Binding-site contacts:
Ligand atom N1 contacts residue TYR104 of chain 1.A at 4.4 Å.
Ligand atom C6 contacts residue TYR104 of chain 1.A at 4.3 Å (hydrophobic).
Ligand atom C4 contacts residue SER101 of chain 1.A at 4.0 Å.
Ligand atom C5 contacts residue VAL54 of chain 1.A at 3.6 Å (hydrophobic).
Ligand atom C2 contacts residue TYR113 of chain 1.A at 4.0 Å (hydrophobic).
Ligand atom C5 contacts residue TYR104 of chain 1.A at 4.5 Å (hydrophobic).
Ligand atom N2 contacts residue SER101 of chain 1.A at 4.3 Å.
Ligand atom C3 contacts residue ILE112 of chain 1.A at 4.0 Å (hydrophobic).
Ligand atom C7 contacts residue TYR59 of chain 1.A at 3.6 Å (hydrophobic).
Ligand atom C6 contacts residue ILE112 of chain 1.A at 4.3 Å (hydrophobic).
Ligand atom C8 contacts residue ILE112 of chain 1.A at 3.7 Å (hydrophobic).
Ligand atom C3 contacts residue TYR113 of chain 1.A at 3.8 Å (hydrophobic).
Ligand atom BR1 contacts residue ILE112 of chain 1.A at 4.5 Å.
Ligand atom C5 contacts residue TYR62 of chain 1.A at 4.4 Å (hydrophobic).
Ligand atom BR1 contacts residue SER110 of chain 1.A at 4.0 Å.
Ligand atom BR1 contacts residue PRO106 of chain 1.A at 4.1 Å.
Ligand atom C3 contacts residue SER101 of chain 1.A at 3.2 Å.
Ligand atom C1 contacts residue ILE112 of chain 1.A at 3.9 Å (hydrophobic).
Ligand atom C2 contacts residue PRO106 of chain 1.A at 4.2 Å (hydrophobic).
Ligand atom N2 contacts residue VAL54 of chain 1.A at 4.4 Å.
Ligand atom N2 contacts residue ILE112 of chain 1.A at 3.8 Å.
Ligand atom C7 contacts residue TYR104 of chain 1.A at 3.9 Å (hydrophobic).
Ligand atom N2 contacts residue PHE50 of chain 1.A at 4.4 Å.
Ligand atom C1 contacts residue TYR104 of chain 1.A at 4.0 Å (hydrophobic).
Ligand atom C4 contacts residue TYR104 of chain 1.A at 3.9 Å (hydrophobic).
Ligand atom C5 contacts residue ILE112 of chain 1.A at 4.3 Å (hydrophobic).
Ligand atom N1 contacts residue ILE112 of chain 1.A at 3.7 Å.
Ligand atom C3 contacts residue SER110 of chain 1.A at 4.3 Å.
Ligand atom C4 contacts residue ILE112 of chain 1.A at 3.5 Å (hydrophobic).
Ligand atom C6 contacts residue VAL54 of chain 1.A at 4.1 Å (hydrophobic).
Ligand atom C2 contacts residue THR105 of chain 1.A at 3.5 Å.
Ligand atom C7 contacts residue ILE112 of chain 1.A at 3.8 Å (hydrophobic).
Ligand atom C2 contacts residue SER110 of chain 1.A at 3.4 Å.
Ligand atom C3 contacts residue THR105 of chain 1.A at 3.6 Å.
Ligand atom C1 contacts residue SER110 of chain 1.A at 4.0 Å.
Ligand atom N2 contacts residue TYR104 of chain 1.A at 4.3 Å.
Ligand atom C6 contacts residue TYR59 of chain 1.A at 3.6 Å (hydrophobic).
Ligand atom N1 contacts residue SER101 of chain 1.A at 2.8 Å (h-bond).
Ligand atom C2 contacts residue ILE112 of chain 1.A at 4.0 Å (hydrophobic).
Ligand atom C8 contacts residue TYR104 of chain 1.A at 3.7 Å (hydrophobic).

This small molecule binds to this protein.
Small molecule (SMILES): Brc1ccnc2ncccc12

Sequence of chain 1.A:
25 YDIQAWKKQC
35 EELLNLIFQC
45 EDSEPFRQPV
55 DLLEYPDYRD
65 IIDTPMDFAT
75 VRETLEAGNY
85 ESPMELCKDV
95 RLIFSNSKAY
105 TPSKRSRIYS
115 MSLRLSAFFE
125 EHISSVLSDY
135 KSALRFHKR